Binding-site contacts:
Ligand atom C3 contacts residue LEU252 of chain 1.A at 3.9 Å (hydrophobic).
Ligand atom O contacts residue TYR98 of chain 1.A at 2.6 Å (h-bond).
Ligand atom O contacts residue TRP89 of chain 1.A at 3.3 Å.
Ligand atom C1 contacts residue CAH1 of chain 1.E at 0.1 Å.
Ligand atom C5 contacts residue CAH1 of chain 1.E at 0.2 Å.
Ligand atom C8 contacts residue ASP305 of chain 1.A at 4.2 Å.
Ligand atom C2 contacts residue TYR98 of chain 1.A at 3.6 Å (hydrophobic).
Ligand atom C9 contacts residue HEM1 of chain 1.C at 3.9 Å.
Ligand atom C10 contacts residue VAL404 of chain 1.A at 4.1 Å (hydrophobic).
Ligand atom C2 contacts residue LEU255 of chain 1.A at 4.1 Å (hydrophobic).
Ligand atom C5 contacts residue LEU252 of chain 1.A at 4.2 Å (hydrophobic).
Ligand atom C3 contacts residue HEM1 of chain 1.C at 4.1 Å.
Ligand atom C9 contacts residue THR260 of chain 1.A at 3.7 Å.
Ligand atom C8 contacts residue VAL303 of chain 1.A at 4.0 Å (hydrophobic).
Ligand atom C3 contacts residue TYR98 of chain 1.A at 3.9 Å (hydrophobic).
Ligand atom C7 contacts residue CAH1 of chain 1.E at 0.2 Å.
Ligand atom C6 contacts residue LEU255 of chain 1.A at 4.2 Å (hydrophobic).
Ligand atom C9 contacts residue VAL303 of chain 1.A at 3.7 Å (hydrophobic).
Ligand atom C5 contacts residue GLY256 of chain 1.A at 4.2 Å.
Ligand atom C6 contacts residue CAH1 of chain 1.E at 0.2 Å.
Ligand atom C6 contacts residue LEU252 of chain 1.A at 4.0 Å (hydrophobic).
Ligand atom C4 contacts residue HEM1 of chain 1.C at 3.6 Å.
Ligand atom C10 contacts residue CAH1 of chain 1.E at 0.3 Å.
Ligand atom C2 contacts residue TRP89 of chain 1.A at 4.1 Å (hydrophobic).
Ligand atom O contacts residue LEU255 of chain 1.A at 3.4 Å.
Ligand atom C10 contacts residue THR187 of chain 1.A at 4.0 Å.
Ligand atom C9 contacts residue CAH1 of chain 1.E at 0.2 Å.
Ligand atom C3 contacts residue CAH1 of chain 1.E at 0.1 Å.
Ligand atom C1 contacts residue LEU255 of chain 1.A at 4.2 Å (hydrophobic).
Ligand atom C2 contacts residue LEU252 of chain 1.A at 3.8 Å (hydrophobic).
Ligand atom C10 contacts residue LEU255 of chain 1.A at 3.7 Å (hydrophobic).
Ligand atom C3 contacts residue THR103 of chain 1.A at 4.2 Å.
Ligand atom C4 contacts residue CAH1 of chain 1.E at 0.2 Å.
Ligand atom C5 contacts residue HEM1 of chain 1.C at 3.6 Å.
Ligand atom C8 contacts residue CAH1 of chain 1.E at 0.1 Å.
Ligand atom O contacts residue CAH1 of chain 1.E at 0.1 Å (h-bond).
Ligand atom C10 contacts residue TRP89 of chain 1.A at 4.0 Å (hydrophobic).
Ligand atom C2 contacts residue CAH1 of chain 1.E at 0.1 Å.
Ligand atom C6 contacts residue GLY256 of chain 1.A at 3.7 Å.
Ligand atom O contacts residue LEU252 of chain 1.A at 3.8 Å.

This protein binds this small molecule.
Small molecule (SMILES): CC1(C)[C@@H]2CC[C@@]1(C)C(=O)C2

Sequence of chain 1.A:
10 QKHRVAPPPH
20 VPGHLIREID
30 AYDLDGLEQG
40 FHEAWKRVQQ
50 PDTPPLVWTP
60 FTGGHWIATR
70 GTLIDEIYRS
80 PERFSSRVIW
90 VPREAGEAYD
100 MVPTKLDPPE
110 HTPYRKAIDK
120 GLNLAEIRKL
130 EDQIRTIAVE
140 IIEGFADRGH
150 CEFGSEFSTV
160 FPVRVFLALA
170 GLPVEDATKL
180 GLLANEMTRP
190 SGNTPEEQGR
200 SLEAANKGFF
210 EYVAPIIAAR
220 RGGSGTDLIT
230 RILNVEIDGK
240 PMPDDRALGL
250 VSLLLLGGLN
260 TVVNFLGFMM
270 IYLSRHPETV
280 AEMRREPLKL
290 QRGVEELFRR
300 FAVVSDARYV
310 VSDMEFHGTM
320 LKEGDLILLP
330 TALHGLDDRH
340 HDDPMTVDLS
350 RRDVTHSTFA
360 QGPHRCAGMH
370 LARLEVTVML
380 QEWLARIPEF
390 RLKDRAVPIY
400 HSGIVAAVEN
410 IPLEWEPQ